Sequence of chain 1.A:
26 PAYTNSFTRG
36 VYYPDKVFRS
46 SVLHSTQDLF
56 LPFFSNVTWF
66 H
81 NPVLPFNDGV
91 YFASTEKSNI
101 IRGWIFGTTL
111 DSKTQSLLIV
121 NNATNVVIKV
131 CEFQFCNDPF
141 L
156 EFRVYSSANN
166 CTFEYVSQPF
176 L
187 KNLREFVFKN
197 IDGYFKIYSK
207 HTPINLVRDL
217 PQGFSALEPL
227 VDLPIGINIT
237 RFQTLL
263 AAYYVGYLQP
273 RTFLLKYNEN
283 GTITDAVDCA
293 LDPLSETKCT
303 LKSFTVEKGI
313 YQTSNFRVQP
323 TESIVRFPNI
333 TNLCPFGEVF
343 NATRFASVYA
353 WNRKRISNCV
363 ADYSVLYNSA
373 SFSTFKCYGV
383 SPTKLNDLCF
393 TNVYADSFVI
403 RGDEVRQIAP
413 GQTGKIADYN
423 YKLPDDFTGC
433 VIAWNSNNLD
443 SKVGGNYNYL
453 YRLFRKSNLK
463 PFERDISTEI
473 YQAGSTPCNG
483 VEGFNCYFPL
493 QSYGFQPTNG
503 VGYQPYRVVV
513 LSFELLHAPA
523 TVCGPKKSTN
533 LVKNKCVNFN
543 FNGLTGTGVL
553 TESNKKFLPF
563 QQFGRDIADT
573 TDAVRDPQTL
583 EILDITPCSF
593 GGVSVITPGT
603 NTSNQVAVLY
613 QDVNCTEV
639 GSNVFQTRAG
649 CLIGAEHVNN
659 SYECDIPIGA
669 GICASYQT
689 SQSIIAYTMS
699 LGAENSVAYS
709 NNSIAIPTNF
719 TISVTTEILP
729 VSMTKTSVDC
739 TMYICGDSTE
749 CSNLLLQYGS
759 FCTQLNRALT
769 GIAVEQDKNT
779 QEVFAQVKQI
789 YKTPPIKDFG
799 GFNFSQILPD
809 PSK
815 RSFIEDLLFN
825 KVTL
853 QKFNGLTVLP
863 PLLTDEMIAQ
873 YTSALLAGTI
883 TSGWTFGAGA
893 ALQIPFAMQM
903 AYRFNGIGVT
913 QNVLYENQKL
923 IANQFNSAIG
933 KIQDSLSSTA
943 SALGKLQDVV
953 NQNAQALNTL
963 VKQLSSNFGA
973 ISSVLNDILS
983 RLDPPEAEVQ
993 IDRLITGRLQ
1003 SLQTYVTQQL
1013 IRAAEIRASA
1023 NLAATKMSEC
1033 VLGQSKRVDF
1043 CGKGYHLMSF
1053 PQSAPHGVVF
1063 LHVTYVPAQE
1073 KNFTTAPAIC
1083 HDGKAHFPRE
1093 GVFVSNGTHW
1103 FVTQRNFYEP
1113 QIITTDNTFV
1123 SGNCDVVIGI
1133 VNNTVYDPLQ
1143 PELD

Sequence of chain 1.B:
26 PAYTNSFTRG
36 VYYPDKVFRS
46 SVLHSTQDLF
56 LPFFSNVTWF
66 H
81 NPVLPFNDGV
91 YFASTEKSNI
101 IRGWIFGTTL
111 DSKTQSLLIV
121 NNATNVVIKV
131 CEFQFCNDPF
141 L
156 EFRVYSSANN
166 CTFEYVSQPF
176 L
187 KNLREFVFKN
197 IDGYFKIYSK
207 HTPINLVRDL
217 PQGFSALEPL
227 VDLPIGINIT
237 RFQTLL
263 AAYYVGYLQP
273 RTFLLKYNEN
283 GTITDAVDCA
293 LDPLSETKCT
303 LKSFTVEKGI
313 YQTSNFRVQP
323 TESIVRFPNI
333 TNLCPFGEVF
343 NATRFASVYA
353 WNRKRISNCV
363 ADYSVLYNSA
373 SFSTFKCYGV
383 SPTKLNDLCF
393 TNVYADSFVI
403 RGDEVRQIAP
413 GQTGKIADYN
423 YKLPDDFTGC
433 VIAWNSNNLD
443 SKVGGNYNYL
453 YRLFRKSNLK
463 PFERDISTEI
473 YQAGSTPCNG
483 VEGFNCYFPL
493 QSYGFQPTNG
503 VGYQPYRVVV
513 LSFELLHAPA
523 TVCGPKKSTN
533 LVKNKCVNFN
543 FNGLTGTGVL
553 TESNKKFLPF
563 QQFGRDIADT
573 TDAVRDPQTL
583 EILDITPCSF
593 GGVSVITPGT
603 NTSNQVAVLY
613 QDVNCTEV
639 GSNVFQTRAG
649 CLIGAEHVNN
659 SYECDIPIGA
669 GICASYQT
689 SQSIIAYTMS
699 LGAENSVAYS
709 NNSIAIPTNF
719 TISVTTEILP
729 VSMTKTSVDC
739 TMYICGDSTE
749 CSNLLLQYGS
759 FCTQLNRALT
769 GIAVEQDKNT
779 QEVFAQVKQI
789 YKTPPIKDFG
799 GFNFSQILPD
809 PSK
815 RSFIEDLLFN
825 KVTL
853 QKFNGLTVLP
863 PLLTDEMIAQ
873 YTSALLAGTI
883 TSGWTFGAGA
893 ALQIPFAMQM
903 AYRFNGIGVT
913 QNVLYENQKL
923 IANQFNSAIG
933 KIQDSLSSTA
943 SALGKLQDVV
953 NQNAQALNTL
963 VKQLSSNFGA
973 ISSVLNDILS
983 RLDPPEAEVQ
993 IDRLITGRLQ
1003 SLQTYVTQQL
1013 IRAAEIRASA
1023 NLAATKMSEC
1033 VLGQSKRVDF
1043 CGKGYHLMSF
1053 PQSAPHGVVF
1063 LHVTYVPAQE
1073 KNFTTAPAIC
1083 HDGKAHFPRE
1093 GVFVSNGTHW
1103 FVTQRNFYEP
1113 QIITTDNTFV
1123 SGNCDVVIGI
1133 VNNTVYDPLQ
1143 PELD

Binding-site contacts:
Ligand atom O7 contacts residue ILE1130 of chain 1.A at 4.4 Å.
Ligand atom C8 contacts residue GLY1131 of chain 1.A at 4.0 Å.
Ligand atom C1 contacts residue ASP796 of chain 1.B at 3.5 Å.
Ligand atom O7 contacts residue ASN709 of chain 1.A at 2.9 Å (h-bond).
Ligand atom C1 contacts residue ASN709 of chain 1.A at 1.4 Å.
Ligand atom C4 contacts residue ASN709 of chain 1.A at 4.2 Å.
Ligand atom C2 contacts residue ASN709 of chain 1.A at 2.5 Å.
Ligand atom O5 contacts residue ASN709 of chain 1.A at 2.4 Å (h-bond).
Ligand atom C8 contacts residue ASN709 of chain 1.A at 4.3 Å.
Ligand atom C8 contacts residue ILE1130 of chain 1.A at 4.2 Å (hydrophobic).
Ligand atom C3 contacts residue ASN709 of chain 1.A at 3.8 Å.
Ligand atom C2 contacts residue ASP796 of chain 1.B at 4.2 Å.
Ligand atom O7 contacts residue ASP796 of chain 1.B at 4.2 Å.
Ligand atom C5 contacts residue ASN709 of chain 1.A at 3.7 Å.
Ligand atom O5 contacts residue ASP796 of chain 1.B at 3.1 Å (salt-bridge).
Ligand atom C7 contacts residue ASN709 of chain 1.A at 3.1 Å.
Ligand atom N2 contacts residue ASN709 of chain 1.A at 2.9 Å (h-bond).
Ligand atom C5 contacts residue ASP796 of chain 1.B at 4.4 Å.

This protein binds this small molecule.
Small molecule (SMILES): CC(=O)N[C@@H]1[C@@H](O)[C@H](O)[C@@H](CO)O[C@H]1O